Sequence of chain 1.A:
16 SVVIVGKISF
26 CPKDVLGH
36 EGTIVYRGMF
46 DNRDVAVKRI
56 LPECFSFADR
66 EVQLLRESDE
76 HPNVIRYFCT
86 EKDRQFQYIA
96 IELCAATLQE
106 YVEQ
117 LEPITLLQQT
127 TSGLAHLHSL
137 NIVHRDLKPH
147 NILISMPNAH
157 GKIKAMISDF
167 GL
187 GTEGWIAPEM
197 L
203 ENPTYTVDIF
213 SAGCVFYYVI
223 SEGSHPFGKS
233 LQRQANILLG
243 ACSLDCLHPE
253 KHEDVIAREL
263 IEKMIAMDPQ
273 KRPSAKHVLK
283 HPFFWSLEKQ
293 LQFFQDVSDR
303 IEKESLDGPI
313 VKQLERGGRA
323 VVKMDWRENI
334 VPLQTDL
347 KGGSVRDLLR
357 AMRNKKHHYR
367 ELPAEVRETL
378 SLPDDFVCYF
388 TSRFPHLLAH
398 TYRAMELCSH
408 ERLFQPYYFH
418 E

This protein binds this small molecule.
Small molecule (SMILES): CC#CC(=O)Nc1cccc2c(Oc3ncccc3-c3ccnc(N[C@H]4CCCNC4)n3)c(C)ccc12

Binding-site contacts:
Ligand atom C13 contacts residue ASP165 of chain 1.A at 3.7 Å.
Ligand atom C9 contacts residue ILE96 of chain 1.A at 3.7 Å (hydrophobic).
Ligand atom N30 contacts residue LEU98 of chain 1.A at 3.4 Å.
Ligand atom C2 contacts residue LEU70 of chain 1.A at 3.8 Å (hydrophobic).
Ligand atom O5 contacts residue SER164 of chain 1.A at 3.6 Å.
Ligand atom C33 contacts residue CYS99 of chain 1.A at 3.5 Å (hydrophobic).
Ligand atom C25 contacts residue ALA51 of chain 1.A at 3.5 Å (hydrophobic).
Ligand atom C7 contacts residue LYS53 of chain 1.A at 3.6 Å.
Ligand atom C3 contacts residue GLU66 of chain 1.A at 3.6 Å.
Ligand atom C3 contacts residue LEU70 of chain 1.A at 3.6 Å (hydrophobic).
Ligand atom C14 contacts residue SER164 of chain 1.A at 3.3 Å.
Ligand atom C4 contacts residue GLU66 of chain 1.A at 3.5 Å.
Ligand atom O5 contacts residue ASP165 of chain 1.A at 3.2 Å (salt-bridge).
Ligand atom C35 contacts residue GLU105 of chain 1.A at 3.3 Å.
Ligand atom C37 contacts residue GLU105 of chain 1.A at 3.7 Å.
Ligand atom N27 contacts residue ALA51 of chain 1.A at 3.8 Å.
Ligand atom C8 contacts residue LYS53 of chain 1.A at 3.8 Å.
Ligand atom C35 contacts residue ALA100 of chain 1.A at 3.5 Å (hydrophobic).
Ligand atom C2 contacts residue GLU66 of chain 1.A at 3.5 Å.
Ligand atom N36 contacts residue GLU105 of chain 1.A at 2.8 Å (salt-bridge).
Ligand atom C1 contacts residue PHE166 of chain 1.A at 3.1 Å (hydrophobic).
Ligand atom C21 contacts residue LEU31 of chain 1.A at 3.7 Å (hydrophobic).
Ligand atom C4 contacts residue ASP165 of chain 1.A at 3.6 Å.
Ligand atom N6 contacts residue GLU66 of chain 1.A at 2.6 Å (salt-bridge).
Ligand atom C9 contacts residue LYS53 of chain 1.A at 3.6 Å.
Ligand atom C26 contacts residue GLU97 of chain 1.A at 3.5 Å.
Ligand atom N27 contacts residue LEU98 of chain 1.A at 3.6 Å.
Ligand atom C13 contacts residue SER164 of chain 1.A at 3.8 Å.
Ligand atom C3 contacts residue ASP165 of chain 1.A at 3.6 Å.
Ligand atom C1 contacts residue LEU168 of chain 1.A at 3.6 Å (hydrophobic).
Ligand atom C26 contacts residue ALA51 of chain 1.A at 3.3 Å (hydrophobic).
Ligand atom C31 contacts residue CYS99 of chain 1.A at 3.6 Å (hydrophobic).
Ligand atom C8 contacts residue ILE96 of chain 1.A at 3.5 Å (hydrophobic).
Ligand atom C7 contacts residue GLU66 of chain 1.A at 3.4 Å.
Ligand atom C8 contacts residue GLU66 of chain 1.A at 3.7 Å.
Ligand atom C14 contacts residue ASP165 of chain 1.A at 3.8 Å.
Ligand atom N27 contacts residue CYS99 of chain 1.A at 3.1 Å (h-bond).
Ligand atom N30 contacts residue CYS99 of chain 1.A at 2.9 Å (h-bond).
Ligand atom N6 contacts residue LYS53 of chain 1.A at 3.7 Å.
Ligand atom C1 contacts residue GLU66 of chain 1.A at 3.5 Å.